A small-molecule ligand and the protein it binds are described below.
Small molecule (SMILES): CC(=O)N[C@@H]1[C@@H](O)[C@H](O)[C@@H](CO)O[C@H]1O

Binding-site contacts:
Ligand atom C3 contacts residue SER207 of chain 1.L at 4.2 Å.
Ligand atom O3 contacts residue SER207 of chain 1.L at 3.8 Å.
Ligand atom O5 contacts residue LEU251 of chain 1.L at 4.5 Å.
Ligand atom N2 contacts residue SER207 of chain 1.L at 3.5 Å (h-bond).
Ligand atom C7 contacts residue ASN253 of chain 1.L at 3.5 Å.
Ligand atom C7 contacts residue VAL205 of chain 1.L at 4.4 Å (hydrophobic).
Ligand atom O5 contacts residue ASN253 of chain 1.L at 2.4 Å (h-bond).
Ligand atom C5 contacts residue ASN253 of chain 1.L at 3.6 Å.
Ligand atom O3 contacts residue GLN128 of chain 1.L at 3.9 Å.
Ligand atom O7 contacts residue ASN253 of chain 1.L at 3.7 Å.
Ligand atom C4 contacts residue ASN253 of chain 1.L at 4.2 Å.
Ligand atom N2 contacts residue VAL205 of chain 1.L at 4.0 Å.
Ligand atom C1 contacts residue SER207 of chain 1.L at 4.3 Å.
Ligand atom C1 contacts residue ASN253 of chain 1.L at 1.4 Å.
Ligand atom O6 contacts residue LEU251 of chain 1.L at 3.5 Å.
Ligand atom C2 contacts residue SER207 of chain 1.L at 3.3 Å.
Ligand atom C3 contacts residue ASN253 of chain 1.L at 3.8 Å.
Ligand atom C2 contacts residue ASN253 of chain 1.L at 2.5 Å.
Ligand atom C8 contacts residue THR255 of chain 1.L at 4.0 Å.
Ligand atom C6 contacts residue LEU251 of chain 1.L at 3.9 Å (hydrophobic).
Ligand atom C8 contacts residue VAL205 of chain 1.L at 3.7 Å (hydrophobic).
Ligand atom N2 contacts residue ASN253 of chain 1.L at 2.9 Å (h-bond).

Sequence of chain 1.L:
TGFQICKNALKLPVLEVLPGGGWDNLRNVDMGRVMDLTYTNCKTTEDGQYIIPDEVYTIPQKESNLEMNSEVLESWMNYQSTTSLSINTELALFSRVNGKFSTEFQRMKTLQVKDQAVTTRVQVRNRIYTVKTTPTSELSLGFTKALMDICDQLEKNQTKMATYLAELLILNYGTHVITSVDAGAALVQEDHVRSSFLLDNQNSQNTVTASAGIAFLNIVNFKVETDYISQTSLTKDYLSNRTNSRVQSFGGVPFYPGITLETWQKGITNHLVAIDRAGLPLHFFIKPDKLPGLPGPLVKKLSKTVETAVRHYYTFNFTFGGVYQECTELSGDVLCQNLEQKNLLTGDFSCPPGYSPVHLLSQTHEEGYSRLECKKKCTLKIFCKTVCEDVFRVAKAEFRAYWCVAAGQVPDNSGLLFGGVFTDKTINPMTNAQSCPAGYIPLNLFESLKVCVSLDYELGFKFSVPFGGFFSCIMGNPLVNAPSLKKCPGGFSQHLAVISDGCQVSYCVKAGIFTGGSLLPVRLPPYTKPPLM